Binding-site contacts:
Ligand atom C7 contacts residue ASN685 of chain 1.A at 3.0 Å.
Ligand atom O5 contacts residue ILE688 of chain 1.A at 3.7 Å.
Ligand atom O5 contacts residue ASN685 of chain 1.A at 2.3 Å (h-bond).
Ligand atom C4 contacts residue ASN685 of chain 1.A at 4.2 Å.
Ligand atom C1 contacts residue THR687 of chain 1.A at 4.1 Å.
Ligand atom C6 contacts residue ILE688 of chain 1.A at 4.4 Å (hydrophobic).
Ligand atom N2 contacts residue ASN685 of chain 1.A at 3.0 Å (h-bond).
Ligand atom C3 contacts residue ASN685 of chain 1.A at 3.8 Å.
Ligand atom C5 contacts residue ASN685 of chain 1.A at 3.6 Å.
Ligand atom O7 contacts residue ASN685 of chain 1.A at 2.6 Å (h-bond).
Ligand atom C1 contacts residue ILE688 of chain 1.A at 4.5 Å (hydrophobic).
Ligand atom O6 contacts residue SER621 of chain 1.A at 4.0 Å.
Ligand atom C8 contacts residue ASN685 of chain 1.A at 4.3 Å.
Ligand atom C2 contacts residue ASN685 of chain 1.A at 2.5 Å.
Ligand atom C1 contacts residue ASN685 of chain 1.A at 1.4 Å.

This small molecule binds to this protein.
Small molecule (SMILES): CC(=O)N[C@H]1[C@H](O[C@H]2[C@H](O)[C@@H](NC(C)=O)CO[C@@H]2CO)O[C@H](CO)[C@@H](O)[C@@H]1O

Sequence of chain 1.A:
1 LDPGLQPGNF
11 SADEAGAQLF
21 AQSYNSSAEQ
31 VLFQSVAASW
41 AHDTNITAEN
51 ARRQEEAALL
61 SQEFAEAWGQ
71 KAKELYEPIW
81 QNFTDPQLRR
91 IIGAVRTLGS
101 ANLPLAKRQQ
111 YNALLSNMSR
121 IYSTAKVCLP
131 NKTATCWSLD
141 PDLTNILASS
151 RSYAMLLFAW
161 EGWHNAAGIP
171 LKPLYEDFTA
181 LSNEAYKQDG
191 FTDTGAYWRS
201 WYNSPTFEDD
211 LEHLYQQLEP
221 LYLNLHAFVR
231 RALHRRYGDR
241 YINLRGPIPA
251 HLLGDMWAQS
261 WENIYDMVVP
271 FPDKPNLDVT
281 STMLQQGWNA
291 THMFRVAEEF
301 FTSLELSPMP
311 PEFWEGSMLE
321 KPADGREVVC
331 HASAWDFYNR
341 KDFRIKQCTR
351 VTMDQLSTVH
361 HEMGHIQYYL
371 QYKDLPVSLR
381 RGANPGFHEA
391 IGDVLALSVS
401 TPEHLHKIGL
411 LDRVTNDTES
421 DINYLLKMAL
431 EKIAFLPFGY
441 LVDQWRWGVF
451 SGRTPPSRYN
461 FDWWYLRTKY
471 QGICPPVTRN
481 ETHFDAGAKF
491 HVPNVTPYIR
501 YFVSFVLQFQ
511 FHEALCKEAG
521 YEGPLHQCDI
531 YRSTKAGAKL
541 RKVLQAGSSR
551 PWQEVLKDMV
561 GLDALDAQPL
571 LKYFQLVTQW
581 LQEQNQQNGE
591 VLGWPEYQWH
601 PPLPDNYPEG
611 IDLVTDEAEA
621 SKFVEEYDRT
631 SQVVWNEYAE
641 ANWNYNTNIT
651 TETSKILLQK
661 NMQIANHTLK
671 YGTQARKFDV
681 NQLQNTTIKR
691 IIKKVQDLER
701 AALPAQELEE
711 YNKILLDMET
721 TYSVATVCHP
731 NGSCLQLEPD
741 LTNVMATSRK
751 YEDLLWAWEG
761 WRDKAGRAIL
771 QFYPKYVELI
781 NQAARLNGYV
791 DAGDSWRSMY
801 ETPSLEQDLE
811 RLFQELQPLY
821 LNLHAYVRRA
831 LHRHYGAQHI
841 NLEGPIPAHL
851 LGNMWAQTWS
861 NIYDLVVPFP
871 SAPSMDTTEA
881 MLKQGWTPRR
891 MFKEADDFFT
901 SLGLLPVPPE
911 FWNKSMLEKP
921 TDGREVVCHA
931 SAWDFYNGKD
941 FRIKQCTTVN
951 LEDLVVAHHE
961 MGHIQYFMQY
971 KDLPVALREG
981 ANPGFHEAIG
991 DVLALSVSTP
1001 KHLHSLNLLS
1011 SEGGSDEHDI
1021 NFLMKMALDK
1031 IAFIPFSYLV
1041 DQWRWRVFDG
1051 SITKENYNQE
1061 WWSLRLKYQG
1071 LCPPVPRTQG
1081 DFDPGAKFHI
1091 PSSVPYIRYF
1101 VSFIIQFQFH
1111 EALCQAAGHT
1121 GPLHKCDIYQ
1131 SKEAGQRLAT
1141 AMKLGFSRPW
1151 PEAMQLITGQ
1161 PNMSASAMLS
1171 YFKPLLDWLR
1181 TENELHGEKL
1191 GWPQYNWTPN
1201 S